Binding-site contacts:
Ligand atom O3 contacts residue TRP235 of chain 1.A at 3.5 Å (h-bond).
Ligand atom C6 contacts residue GLN399 of chain 1.A at 3.3 Å.
Ligand atom O6 contacts residue TYR234 of chain 1.A at 4.1 Å.
Ligand atom C1 contacts residue GLN399 of chain 1.A at 3.9 Å.
Ligand atom C3 contacts residue LYS265 of chain 1.A at 3.5 Å.
Ligand atom O2 contacts residue GLN40 of chain 1.A at 2.8 Å (h-bond).
Ligand atom O1 contacts residue PHE395 of chain 1.A at 3.7 Å.
Ligand atom C3 contacts residue GLU59 of chain 1.A at 3.7 Å.
Ligand atom C5 contacts residue ASN231 of chain 1.A at 4.3 Å.
Ligand atom C6 contacts residue TYR234 of chain 1.A at 4.3 Å (hydrophobic).
Ligand atom C4 contacts residue ASN231 of chain 1.A at 3.4 Å.
Ligand atom O2 contacts residue GLU59 of chain 1.A at 3.0 Å (salt-bridge).
Ligand atom C4 contacts residue TYR58 of chain 1.A at 4.3 Å (hydrophobic).
Ligand atom O3 contacts residue TYR58 of chain 1.A at 3.3 Å (h-bond).
Ligand atom O3 contacts residue LYS265 of chain 1.A at 2.9 Å (salt-bridge).
Ligand atom C5 contacts residue GLN399 of chain 1.A at 4.0 Å.
Ligand atom C6 contacts residue ASN231 of chain 1.A at 3.8 Å.
Ligand atom C4 contacts residue TRP235 of chain 1.A at 3.8 Å (hydrophobic).
Ligand atom C2 contacts residue LYS265 of chain 1.A at 3.6 Å.
Ligand atom C2 contacts residue GLU59 of chain 1.A at 3.2 Å.
Ligand atom O5 contacts residue GLN399 of chain 1.A at 3.0 Å (h-bond).
Ligand atom C1 contacts residue GLN40 of chain 1.A at 3.9 Å.
Ligand atom C5 contacts residue TYR234 of chain 1.A at 3.8 Å (hydrophobic).
Ligand atom O4 contacts residue SER62 of chain 1.A at 3.0 Å (h-bond).
Ligand atom C4 contacts residue SER62 of chain 1.A at 3.3 Å.
Ligand atom O4 contacts residue TYR58 of chain 1.A at 3.3 Å (h-bond).
Ligand atom O1 contacts residue GLN40 of chain 1.A at 3.1 Å (h-bond).
Ligand atom O2 contacts residue ASN35 of chain 1.A at 3.2 Å (h-bond).
Ligand atom O6 contacts residue GLN399 of chain 1.A at 2.7 Å (h-bond).
Ligand atom O1 contacts residue GLN399 of chain 1.A at 3.6 Å.
Ligand atom O4 contacts residue ASN231 of chain 1.A at 2.7 Å (h-bond).
Ligand atom C6 contacts residue ALA230 of chain 1.A at 3.7 Å (hydrophobic).
Ligand atom O3 contacts residue SER62 of chain 1.A at 2.6 Å (h-bond).
Ligand atom C2 contacts residue GLN40 of chain 1.A at 3.8 Å.
Ligand atom O6 contacts residue ALA230 of chain 1.A at 3.9 Å.
Ligand atom O3 contacts residue GLU59 of chain 1.A at 3.1 Å (salt-bridge).
Ligand atom C3 contacts residue TRP235 of chain 1.A at 3.6 Å (hydrophobic).
Ligand atom C3 contacts residue SER62 of chain 1.A at 3.5 Å.
Ligand atom O2 contacts residue LYS265 of chain 1.A at 2.8 Å (salt-bridge).
Ligand atom C6 contacts residue TYR58 of chain 1.A at 4.2 Å (hydrophobic).

Sequence of chain 1.A:
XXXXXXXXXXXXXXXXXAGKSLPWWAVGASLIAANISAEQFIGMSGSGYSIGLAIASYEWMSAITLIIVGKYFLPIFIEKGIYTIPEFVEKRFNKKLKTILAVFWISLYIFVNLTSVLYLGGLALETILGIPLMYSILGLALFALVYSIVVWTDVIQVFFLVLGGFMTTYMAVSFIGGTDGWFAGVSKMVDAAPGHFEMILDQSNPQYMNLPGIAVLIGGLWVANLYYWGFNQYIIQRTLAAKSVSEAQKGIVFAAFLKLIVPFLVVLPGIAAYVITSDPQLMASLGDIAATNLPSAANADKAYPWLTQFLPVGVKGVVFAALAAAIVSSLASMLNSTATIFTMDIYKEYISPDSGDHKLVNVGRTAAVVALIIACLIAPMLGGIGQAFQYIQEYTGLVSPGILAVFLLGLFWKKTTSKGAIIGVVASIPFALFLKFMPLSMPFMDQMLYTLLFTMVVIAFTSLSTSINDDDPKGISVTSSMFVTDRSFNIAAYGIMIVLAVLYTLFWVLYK

A small-molecule ligand and the protein it binds are described below.
Small molecule (SMILES): OC[C@H]1O[C@@H](O)[C@H](O)[C@@H](O)[C@H]1O